This protein binds this small molecule.
Small molecule (SMILES): CC(=O)N[C@H]1[C@@H](O[C@H]2[C@H](O)[C@@H](NC(C)=O)CO[C@@H]2CO)O[C@H](CO)[C@@H](O)[C@@H]1O

Sequence of chain 1.D:
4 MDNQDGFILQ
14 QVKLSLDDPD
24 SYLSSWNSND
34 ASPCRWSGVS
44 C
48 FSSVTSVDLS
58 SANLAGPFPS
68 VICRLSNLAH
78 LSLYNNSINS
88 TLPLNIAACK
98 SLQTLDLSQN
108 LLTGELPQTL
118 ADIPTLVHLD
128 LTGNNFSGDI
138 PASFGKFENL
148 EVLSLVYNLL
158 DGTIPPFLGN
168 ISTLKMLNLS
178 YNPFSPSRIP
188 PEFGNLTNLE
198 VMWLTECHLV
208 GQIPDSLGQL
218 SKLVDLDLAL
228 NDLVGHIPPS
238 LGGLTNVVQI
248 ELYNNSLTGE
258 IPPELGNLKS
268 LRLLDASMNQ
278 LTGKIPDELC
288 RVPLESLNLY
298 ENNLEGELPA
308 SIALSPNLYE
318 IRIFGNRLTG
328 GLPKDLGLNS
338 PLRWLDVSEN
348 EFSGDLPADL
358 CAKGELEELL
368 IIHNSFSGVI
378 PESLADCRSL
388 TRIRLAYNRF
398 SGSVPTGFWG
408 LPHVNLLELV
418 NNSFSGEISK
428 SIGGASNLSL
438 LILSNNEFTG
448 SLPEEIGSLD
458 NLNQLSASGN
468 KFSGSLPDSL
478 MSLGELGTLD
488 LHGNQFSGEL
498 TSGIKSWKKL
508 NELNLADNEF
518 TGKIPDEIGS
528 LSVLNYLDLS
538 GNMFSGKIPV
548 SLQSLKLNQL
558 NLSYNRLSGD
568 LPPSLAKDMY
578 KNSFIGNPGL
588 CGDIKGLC

Binding-site contacts:
Ligand atom C4 contacts residue ASN82 of chain 1.D at 4.2 Å.
Ligand atom O7 contacts residue ASN82 of chain 1.D at 3.5 Å (h-bond).
Ligand atom C7 contacts residue ASN82 of chain 1.D at 3.5 Å.
Ligand atom C8 contacts residue TYR81 of chain 1.D at 3.1 Å (hydrophobic).
Ligand atom C3 contacts residue ASN82 of chain 1.D at 3.8 Å.
Ligand atom C2 contacts residue ASN82 of chain 1.D at 2.5 Å.
Ligand atom C2 contacts residue SER58 of chain 1.D at 4.1 Å.
Ligand atom C1 contacts residue ASN82 of chain 1.D at 1.4 Å.
Ligand atom C6 contacts residue SER58 of chain 1.D at 4.4 Å.
Ligand atom O5 contacts residue SER58 of chain 1.D at 3.5 Å.
Ligand atom N2 contacts residue ASN82 of chain 1.D at 3.0 Å (h-bond).
Ligand atom C1 contacts residue SER58 of chain 1.D at 3.8 Å.
Ligand atom O7 contacts residue TYR81 of chain 1.D at 3.5 Å (h-bond).
Ligand atom O6 contacts residue SER58 of chain 1.D at 3.2 Å (h-bond).
Ligand atom C5 contacts residue ASN82 of chain 1.D at 3.6 Å.
Ligand atom C7 contacts residue TYR81 of chain 1.D at 3.6 Å (hydrophobic).
Ligand atom O7 contacts residue SER58 of chain 1.D at 4.3 Å.
Ligand atom O5 contacts residue ASN82 of chain 1.D at 2.3 Å (h-bond).